Binding-site contacts:
Ligand atom C8 contacts residue ILE465 of chain 1.C at 4.0 Å (hydrophobic).
Ligand atom O6 contacts residue ASN159 of chain 1.A at 2.9 Å (h-bond).
Ligand atom C6 contacts residue ASN159 of chain 1.A at 3.0 Å.
Ligand atom O5 contacts residue ASN160 of chain 1.A at 2.2 Å (h-bond).
Ligand atom O6 contacts residue ASN160 of chain 1.A at 4.3 Å.
Ligand atom C8 contacts residue TYR348 of chain 1.C at 3.1 Å (hydrophobic).
Ligand atom O7 contacts residue ASN160 of chain 1.A at 3.1 Å (h-bond).
Ligand atom C1 contacts residue ASN160 of chain 1.A at 1.5 Å.
Ligand atom C3 contacts residue ASN160 of chain 1.A at 3.9 Å.
Ligand atom N2 contacts residue ASN160 of chain 1.A at 3.2 Å (h-bond).
Ligand atom C4 contacts residue ASN160 of chain 1.A at 4.3 Å.
Ligand atom O5 contacts residue ASN159 of chain 1.A at 2.7 Å (h-bond).
Ligand atom C5 contacts residue ASN160 of chain 1.A at 3.5 Å.
Ligand atom C1 contacts residue ASN159 of chain 1.A at 3.6 Å.
Ligand atom C1 contacts residue GLU130 of chain 1.A at 3.9 Å.
Ligand atom C7 contacts residue ASN160 of chain 1.A at 3.7 Å.
Ligand atom C5 contacts residue ASN159 of chain 1.A at 3.3 Å.
Ligand atom C7 contacts residue TYR348 of chain 1.C at 4.0 Å (hydrophobic).
Ligand atom C2 contacts residue ASN160 of chain 1.A at 2.8 Å.

Sequence of chain 1.C:
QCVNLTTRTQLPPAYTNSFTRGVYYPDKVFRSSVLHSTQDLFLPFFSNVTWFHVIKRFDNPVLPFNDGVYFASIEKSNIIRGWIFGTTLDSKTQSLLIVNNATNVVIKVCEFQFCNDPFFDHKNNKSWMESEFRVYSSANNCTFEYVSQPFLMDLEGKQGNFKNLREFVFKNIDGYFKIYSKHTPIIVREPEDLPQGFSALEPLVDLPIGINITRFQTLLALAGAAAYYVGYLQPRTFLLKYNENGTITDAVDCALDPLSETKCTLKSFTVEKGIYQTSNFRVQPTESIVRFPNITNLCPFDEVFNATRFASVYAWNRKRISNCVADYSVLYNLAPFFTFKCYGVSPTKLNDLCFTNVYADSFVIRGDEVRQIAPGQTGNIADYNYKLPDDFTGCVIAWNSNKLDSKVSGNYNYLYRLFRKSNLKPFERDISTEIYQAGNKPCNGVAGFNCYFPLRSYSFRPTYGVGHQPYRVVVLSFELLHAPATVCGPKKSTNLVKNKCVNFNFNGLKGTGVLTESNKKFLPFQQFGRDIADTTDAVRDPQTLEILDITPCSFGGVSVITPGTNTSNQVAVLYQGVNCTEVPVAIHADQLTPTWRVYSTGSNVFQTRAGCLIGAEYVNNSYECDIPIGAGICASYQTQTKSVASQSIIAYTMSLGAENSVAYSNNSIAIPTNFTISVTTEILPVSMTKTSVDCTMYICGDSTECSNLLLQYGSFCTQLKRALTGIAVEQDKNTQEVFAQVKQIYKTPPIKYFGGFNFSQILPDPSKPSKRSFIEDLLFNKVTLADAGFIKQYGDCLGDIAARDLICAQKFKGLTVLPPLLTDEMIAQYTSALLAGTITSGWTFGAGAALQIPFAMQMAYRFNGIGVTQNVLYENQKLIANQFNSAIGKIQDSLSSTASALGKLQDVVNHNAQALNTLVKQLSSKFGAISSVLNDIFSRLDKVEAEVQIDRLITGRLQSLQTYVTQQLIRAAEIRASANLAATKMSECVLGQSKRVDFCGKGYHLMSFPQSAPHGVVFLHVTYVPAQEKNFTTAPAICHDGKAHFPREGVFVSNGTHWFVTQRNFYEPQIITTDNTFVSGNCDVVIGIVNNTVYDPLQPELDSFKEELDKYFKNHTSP

Sequence of chain 1.A:
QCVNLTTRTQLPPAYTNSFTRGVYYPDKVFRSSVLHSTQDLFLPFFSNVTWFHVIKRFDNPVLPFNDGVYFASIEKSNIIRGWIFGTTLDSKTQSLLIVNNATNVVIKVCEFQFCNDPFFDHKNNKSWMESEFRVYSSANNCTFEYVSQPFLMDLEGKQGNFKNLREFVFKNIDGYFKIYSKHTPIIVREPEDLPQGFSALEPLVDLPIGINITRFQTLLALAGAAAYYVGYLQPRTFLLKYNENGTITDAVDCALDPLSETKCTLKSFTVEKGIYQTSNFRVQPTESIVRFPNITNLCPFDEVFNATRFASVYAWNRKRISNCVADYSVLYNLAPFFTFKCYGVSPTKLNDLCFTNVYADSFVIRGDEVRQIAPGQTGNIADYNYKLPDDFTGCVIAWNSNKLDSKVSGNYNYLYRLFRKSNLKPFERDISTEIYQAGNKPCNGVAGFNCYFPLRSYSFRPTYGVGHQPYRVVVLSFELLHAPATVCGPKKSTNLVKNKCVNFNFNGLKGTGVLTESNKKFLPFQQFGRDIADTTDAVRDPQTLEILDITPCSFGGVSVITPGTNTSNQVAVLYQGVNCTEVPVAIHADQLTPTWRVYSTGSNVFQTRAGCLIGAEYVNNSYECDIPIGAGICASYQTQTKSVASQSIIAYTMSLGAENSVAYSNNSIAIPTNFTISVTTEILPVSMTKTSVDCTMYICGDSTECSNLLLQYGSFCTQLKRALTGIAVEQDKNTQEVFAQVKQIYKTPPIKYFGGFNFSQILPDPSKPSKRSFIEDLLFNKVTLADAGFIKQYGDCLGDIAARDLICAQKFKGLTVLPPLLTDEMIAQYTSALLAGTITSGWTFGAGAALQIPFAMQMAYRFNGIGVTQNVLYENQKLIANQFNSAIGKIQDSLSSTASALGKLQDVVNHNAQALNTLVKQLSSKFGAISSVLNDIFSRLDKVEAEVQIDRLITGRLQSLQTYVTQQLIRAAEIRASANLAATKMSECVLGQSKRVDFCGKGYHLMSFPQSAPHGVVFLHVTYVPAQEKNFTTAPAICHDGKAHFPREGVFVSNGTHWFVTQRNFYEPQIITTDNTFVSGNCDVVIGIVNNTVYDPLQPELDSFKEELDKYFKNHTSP

A small-molecule ligand and the protein it binds are described below.
Small molecule (SMILES): CC(=O)N[C@H]1[C@H](O[C@H]2[C@H](O)[C@@H](NC(C)=O)CO[C@@H]2CO)O[C@H](CO)[C@@H](O)[C@@H]1O